This small molecule binds to this protein.
Small molecule (SMILES): CC(=O)N[C@@H]1[C@@H](O)[C@H](O)[C@@H](CO)O[C@H]1O

Sequence of chain 1.C:
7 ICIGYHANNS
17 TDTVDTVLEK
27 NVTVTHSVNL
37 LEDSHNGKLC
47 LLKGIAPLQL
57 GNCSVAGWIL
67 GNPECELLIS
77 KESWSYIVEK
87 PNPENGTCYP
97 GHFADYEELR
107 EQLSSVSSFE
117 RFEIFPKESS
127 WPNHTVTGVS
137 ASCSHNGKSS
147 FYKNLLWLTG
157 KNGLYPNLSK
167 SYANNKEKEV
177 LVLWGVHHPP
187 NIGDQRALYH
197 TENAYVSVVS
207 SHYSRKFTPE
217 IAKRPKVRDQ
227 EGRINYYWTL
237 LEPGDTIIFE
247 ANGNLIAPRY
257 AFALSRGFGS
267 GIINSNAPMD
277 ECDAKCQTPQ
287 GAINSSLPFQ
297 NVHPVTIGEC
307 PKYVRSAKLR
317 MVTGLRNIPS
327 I

Binding-site contacts:
Ligand atom O5 contacts residue LYS26 of chain 1.C at 4.2 Å.
Ligand atom O5 contacts residue ASN27 of chain 1.C at 2.4 Å (h-bond).
Ligand atom N2 contacts residue ASP21 of chain 1.C at 4.0 Å.
Ligand atom C1 contacts residue ASN27 of chain 1.C at 1.4 Å.
Ligand atom C5 contacts residue ASN27 of chain 1.C at 3.8 Å.
Ligand atom C2 contacts residue ASN27 of chain 1.C at 2.5 Å.
Ligand atom C1 contacts residue LYS26 of chain 1.C at 4.4 Å.
Ligand atom C7 contacts residue ASN27 of chain 1.C at 3.5 Å.
Ligand atom C2 contacts residue ASP21 of chain 1.C at 4.3 Å.
Ligand atom C8 contacts residue ASN27 of chain 1.C at 3.4 Å.
Ligand atom O7 contacts residue THR19 of chain 1.C at 3.2 Å.
Ligand atom C4 contacts residue ASN27 of chain 1.C at 4.3 Å.
Ligand atom O7 contacts residue ASN27 of chain 1.C at 4.4 Å.
Ligand atom N2 contacts residue THR19 of chain 1.C at 4.1 Å.
Ligand atom N2 contacts residue ASN27 of chain 1.C at 2.9 Å (h-bond).
Ligand atom C3 contacts residue ASN27 of chain 1.C at 3.8 Å.
Ligand atom C7 contacts residue THR19 of chain 1.C at 3.9 Å.